This small molecule binds to this protein.
Small molecule (SMILES): O=C(NCc1ccc2c(c1)OCO2)c1c(Cl)cccc1Cl

Sequence of chain 1.A:
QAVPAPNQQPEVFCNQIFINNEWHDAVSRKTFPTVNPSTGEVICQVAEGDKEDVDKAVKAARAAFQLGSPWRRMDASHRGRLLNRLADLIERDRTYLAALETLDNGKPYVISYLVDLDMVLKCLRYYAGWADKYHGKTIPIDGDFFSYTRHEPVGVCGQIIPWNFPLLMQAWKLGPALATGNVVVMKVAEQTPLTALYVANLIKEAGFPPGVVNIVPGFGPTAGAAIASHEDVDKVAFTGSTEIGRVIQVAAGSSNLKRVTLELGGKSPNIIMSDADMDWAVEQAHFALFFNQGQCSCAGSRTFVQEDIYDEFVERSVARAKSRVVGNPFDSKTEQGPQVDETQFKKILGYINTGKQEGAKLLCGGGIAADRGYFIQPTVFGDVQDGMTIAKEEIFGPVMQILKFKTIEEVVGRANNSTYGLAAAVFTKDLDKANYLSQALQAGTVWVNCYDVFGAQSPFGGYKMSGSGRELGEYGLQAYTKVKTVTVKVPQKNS

Binding-site contacts:
Ligand atom C15 contacts residue PHE459 of chain 1.A at 3.5 Å (hydrophobic).
Ligand atom C12 contacts residue PHE292 of chain 1.A at 3.5 Å (hydrophobic).
Ligand atom C15 contacts residue ASP457 of chain 1.A at 3.7 Å.
Ligand atom C1 contacts residue ASP457 of chain 1.A at 3.4 Å.
Ligand atom C3 contacts residue VAL458 of chain 1.A at 3.7 Å (hydrophobic).
Ligand atom O19 contacts residue LEU173 of chain 1.A at 3.5 Å.
Ligand atom C14 contacts residue PHE459 of chain 1.A at 4.0 Å (hydrophobic).
Ligand atom O19 contacts residue MET124 of chain 1.A at 3.5 Å.
Ligand atom C6 contacts residue PHE459 of chain 1.A at 3.8 Å (hydrophobic).
Ligand atom N8 contacts residue ASP457 of chain 1.A at 2.8 Å (salt-bridge).
Ligand atom C20 contacts residue TRP177 of chain 1.A at 3.9 Å (hydrophobic).
Ligand atom C15 contacts residue CYS301 of chain 1.A at 3.8 Å (hydrophobic).
Ligand atom O19 contacts residue PHE459 of chain 1.A at 3.8 Å.
Ligand atom C15 contacts residue PHE170 of chain 1.A at 4.0 Å (hydrophobic).
Ligand atom N8 contacts residue PHE292 of chain 1.A at 3.6 Å.
Ligand atom C6 contacts residue ASP457 of chain 1.A at 3.7 Å.
Ligand atom C18 contacts residue PHE459 of chain 1.A at 3.8 Å (hydrophobic).
Ligand atom C16 contacts residue PHE459 of chain 1.A at 3.3 Å (hydrophobic).
Ligand atom C12 contacts residue ASP457 of chain 1.A at 3.9 Å.
Ligand atom C2 contacts residue ASP457 of chain 1.A at 3.9 Å.
Ligand atom C7 contacts residue PHE292 of chain 1.A at 3.9 Å (hydrophobic).
Ligand atom CL11 contacts residue PHE459 of chain 1.A at 3.9 Å.
Ligand atom C4 contacts residue VAL458 of chain 1.A at 3.7 Å (hydrophobic).
Ligand atom C14 contacts residue ASP457 of chain 1.A at 3.3 Å.
Ligand atom C20 contacts residue LEU173 of chain 1.A at 3.9 Å (hydrophobic).
Ligand atom O21 contacts residue PHE170 of chain 1.A at 3.7 Å.
Ligand atom C7 contacts residue ASP457 of chain 1.A at 3.5 Å.
Ligand atom C15 contacts residue PHE296 of chain 1.A at 3.8 Å (hydrophobic).
Ligand atom CL11 contacts residue MET124 of chain 1.A at 3.4 Å.
Ligand atom C14 contacts residue PHE296 of chain 1.A at 3.2 Å (hydrophobic).
Ligand atom O21 contacts residue EDO1 of chain 1.J at 3.2 Å.
Ligand atom O21 contacts residue PHE459 of chain 1.A at 3.6 Å.
Ligand atom C17 contacts residue PHE459 of chain 1.A at 3.5 Å (hydrophobic).
Ligand atom CL10 contacts residue PHE292 of chain 1.A at 3.7 Å.
Ligand atom C16 contacts residue PHE170 of chain 1.A at 3.7 Å (hydrophobic).
Ligand atom C13 contacts residue PHE296 of chain 1.A at 3.3 Å (hydrophobic).
Ligand atom C18 contacts residue MET124 of chain 1.A at 3.8 Å (hydrophobic).
Ligand atom C12 contacts residue PHE296 of chain 1.A at 3.5 Å (hydrophobic).
Ligand atom C5 contacts residue PHE459 of chain 1.A at 3.4 Å (hydrophobic).
Ligand atom C13 contacts residue ASP457 of chain 1.A at 4.0 Å.

Sequence of chain 1.B:
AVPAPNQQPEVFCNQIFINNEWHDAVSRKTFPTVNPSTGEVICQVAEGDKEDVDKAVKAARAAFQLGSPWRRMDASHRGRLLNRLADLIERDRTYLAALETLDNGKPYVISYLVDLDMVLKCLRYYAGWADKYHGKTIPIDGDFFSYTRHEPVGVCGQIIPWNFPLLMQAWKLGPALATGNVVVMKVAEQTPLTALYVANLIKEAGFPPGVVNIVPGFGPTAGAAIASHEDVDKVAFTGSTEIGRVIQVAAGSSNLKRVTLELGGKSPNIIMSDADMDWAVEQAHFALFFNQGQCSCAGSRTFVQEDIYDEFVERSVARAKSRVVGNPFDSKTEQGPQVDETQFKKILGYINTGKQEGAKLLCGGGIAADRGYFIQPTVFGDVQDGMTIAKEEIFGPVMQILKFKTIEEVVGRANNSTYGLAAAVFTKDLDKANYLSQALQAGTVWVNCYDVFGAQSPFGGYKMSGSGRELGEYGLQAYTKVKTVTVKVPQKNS